Sequence of chain 1.A:
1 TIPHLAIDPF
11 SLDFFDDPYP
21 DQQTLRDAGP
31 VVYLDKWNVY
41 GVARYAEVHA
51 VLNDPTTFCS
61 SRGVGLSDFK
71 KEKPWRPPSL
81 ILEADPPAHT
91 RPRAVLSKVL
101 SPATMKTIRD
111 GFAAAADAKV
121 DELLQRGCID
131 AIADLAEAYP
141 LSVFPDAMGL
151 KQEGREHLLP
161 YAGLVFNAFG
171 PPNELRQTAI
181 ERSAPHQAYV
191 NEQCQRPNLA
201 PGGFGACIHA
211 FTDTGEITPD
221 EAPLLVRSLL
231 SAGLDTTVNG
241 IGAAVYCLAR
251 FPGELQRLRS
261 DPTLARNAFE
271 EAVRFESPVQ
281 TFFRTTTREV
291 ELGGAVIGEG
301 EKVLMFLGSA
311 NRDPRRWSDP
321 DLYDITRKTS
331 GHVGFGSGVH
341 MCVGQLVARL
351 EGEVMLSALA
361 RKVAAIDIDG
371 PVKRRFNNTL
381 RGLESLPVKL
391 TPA

Binding-site contacts:
Ligand atom O15 contacts residue SER228 of chain 1.A at 3.6 Å (h-bond).
Ligand atom C04 contacts residue PHE282 of chain 1.A at 3.8 Å (hydrophobic).
Ligand atom O15 contacts residue SER79 of chain 1.A at 3.8 Å.
Ligand atom C09 contacts residue ALA232 of chain 1.A at 3.7 Å (hydrophobic).
Ligand atom C13 contacts residue ALA232 of chain 1.A at 3.5 Å (hydrophobic).
Ligand atom C01 contacts residue VAL279 of chain 1.A at 4.0 Å (hydrophobic).
Ligand atom C01 contacts residue THR281 of chain 1.A at 3.7 Å.
Ligand atom C12 contacts residue HEM1 of chain 1.B at 3.7 Å.
Ligand atom O16 contacts residue LEU82 of chain 1.A at 3.6 Å.
Ligand atom C10 contacts residue ALA232 of chain 1.A at 4.0 Å (hydrophobic).
Ligand atom C01 contacts residue PHE282 of chain 1.A at 3.9 Å (hydrophobic).
Ligand atom O15 contacts residue ARG76 of chain 1.A at 3.0 Å (salt-bridge).
Ligand atom C14 contacts residue SER228 of chain 1.A at 3.4 Å.
Ligand atom O16 contacts residue SER79 of chain 1.A at 2.7 Å (h-bond).
Ligand atom C11 contacts residue LEU82 of chain 1.A at 3.8 Å (hydrophobic).
Ligand atom C12 contacts residue LEU82 of chain 1.A at 3.9 Å (hydrophobic).
Ligand atom C02 contacts residue PHE282 of chain 1.A at 2.9 Å (hydrophobic).
Ligand atom C01 contacts residue THR379 of chain 1.A at 3.0 Å.
Ligand atom C02 contacts residue PHE169 of chain 1.A at 4.0 Å (hydrophobic).
Ligand atom C07 contacts residue ALA232 of chain 1.A at 3.9 Å (hydrophobic).
Ligand atom O16 contacts residue SER228 of chain 1.A at 2.6 Å (h-bond).
Ligand atom C06 contacts residue HEM1 of chain 1.B at 3.6 Å.
Ligand atom C14 contacts residue SER79 of chain 1.A at 3.5 Å.
Ligand atom C12 contacts residue ALA232 of chain 1.A at 3.9 Å (hydrophobic).
Ligand atom O15 contacts residue SER231 of chain 1.A at 3.8 Å.
Ligand atom C03 contacts residue PHE282 of chain 1.A at 3.9 Å (hydrophobic).
Ligand atom C02 contacts residue VAL64 of chain 1.A at 4.1 Å (hydrophobic).
Ligand atom C07 contacts residue PHE166 of chain 1.A at 3.6 Å (hydrophobic).
Ligand atom C03 contacts residue PHE169 of chain 1.A at 4.1 Å (hydrophobic).
Ligand atom C13 contacts residue HEM1 of chain 1.B at 3.5 Å.
Ligand atom C05 contacts residue PHE166 of chain 1.A at 3.8 Å (hydrophobic).
Ligand atom C10 contacts residue LEU82 of chain 1.A at 4.0 Å (hydrophobic).
Ligand atom C04 contacts residue HEM1 of chain 1.B at 3.5 Å.
Ligand atom O16 contacts residue ILE81 of chain 1.A at 3.8 Å.
Ligand atom C08 contacts residue ALA232 of chain 1.A at 3.4 Å (hydrophobic).
Ligand atom C14 contacts residue ARG76 of chain 1.A at 4.0 Å.
Ligand atom C10 contacts residue SER231 of chain 1.A at 3.9 Å.
Ligand atom C02 contacts residue THR281 of chain 1.A at 3.9 Å.
Ligand atom C01 contacts residue PHE169 of chain 1.A at 3.3 Å (hydrophobic).
Ligand atom C03 contacts residue VAL64 of chain 1.A at 3.6 Å (hydrophobic).

A protein and the small-molecule ligand that binds it are described below.
Small molecule (SMILES): CCCCCCCc1ccc(C(=O)O)cc1